Sequence of chain 1.C:
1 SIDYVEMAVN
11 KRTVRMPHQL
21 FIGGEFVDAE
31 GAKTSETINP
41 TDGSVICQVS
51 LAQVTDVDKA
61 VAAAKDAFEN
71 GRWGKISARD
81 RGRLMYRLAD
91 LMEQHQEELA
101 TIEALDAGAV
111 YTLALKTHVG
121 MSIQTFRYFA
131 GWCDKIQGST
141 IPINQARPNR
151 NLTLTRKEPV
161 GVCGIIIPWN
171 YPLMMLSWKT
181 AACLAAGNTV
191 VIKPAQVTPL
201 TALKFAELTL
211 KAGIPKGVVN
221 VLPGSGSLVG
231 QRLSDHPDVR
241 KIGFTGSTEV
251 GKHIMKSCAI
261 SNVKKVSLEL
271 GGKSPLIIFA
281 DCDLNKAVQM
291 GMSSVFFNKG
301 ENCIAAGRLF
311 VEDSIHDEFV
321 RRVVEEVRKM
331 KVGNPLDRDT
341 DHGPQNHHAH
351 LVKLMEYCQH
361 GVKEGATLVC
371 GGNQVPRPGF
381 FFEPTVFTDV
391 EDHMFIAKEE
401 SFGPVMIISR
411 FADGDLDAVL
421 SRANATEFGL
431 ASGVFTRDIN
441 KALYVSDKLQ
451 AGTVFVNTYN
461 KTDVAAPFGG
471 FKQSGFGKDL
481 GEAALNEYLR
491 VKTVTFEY

A small-molecule ligand and the protein it binds are described below.
Small molecule (SMILES): Cc1cc2c(C(C)C)c(O)c(O)c(C=O)c2c(O)c1-c1c(C)cc2c(C(C)C)c(O)c(O)c(C=O)c2c1O

Binding-site contacts:
Ligand atom O5 contacts residue LYS75 of chain 1.B at 3.5 Å.
Ligand atom C24 contacts residue TYR498 of chain 1.C at 3.0 Å (hydrophobic).
Ligand atom C22 contacts residue ASP447 of chain 1.A at 3.5 Å.
Ligand atom O8 contacts residue ARG156 of chain 1.B at 2.9 Å.
Ligand atom O6 contacts residue LYS492 of chain 1.B at 3.4 Å.
Ligand atom C36 contacts residue TYR498 of chain 1.C at 3.4 Å (hydrophobic).
Ligand atom C14 contacts residue ASP447 of chain 1.A at 3.3 Å.
Ligand atom O8 contacts residue LYS492 of chain 1.B at 3.5 Å.
Ligand atom C31 contacts residue ARG156 of chain 1.B at 3.1 Å.
Ligand atom C24 contacts residue ASP447 of chain 1.A at 3.4 Å.
Ligand atom C23 contacts residue ARG150 of chain 1.C at 3.6 Å.
Ligand atom C32 contacts residue ARG150 of chain 1.C at 3.2 Å.
Ligand atom O3 contacts residue LYS75 of chain 1.B at 3.4 Å.
Ligand atom O5 contacts residue GLY74 of chain 1.B at 2.3 Å (h-bond).
Ligand atom C36 contacts residue LEU443 of chain 1.A at 3.4 Å (hydrophobic).
Ligand atom C18 contacts residue ASP447 of chain 1.A at 3.6 Å.
Ligand atom C11 contacts residue ARG150 of chain 1.C at 3.3 Å.
Ligand atom O2 contacts residue ARG156 of chain 1.B at 3.6 Å.
Ligand atom C34 contacts residue ARG81 of chain 1.B at 3.2 Å.
Ligand atom C9 contacts residue ARG150 of chain 1.C at 3.5 Å.
Ligand atom C38 contacts residue LYS492 of chain 1.B at 3.3 Å.
Ligand atom O8 contacts residue GLU158 of chain 1.B at 2.9 Å (salt-bridge).
Ligand atom C25 contacts residue ARG150 of chain 1.C at 3.7 Å.
Ligand atom C13 contacts residue ARG150 of chain 1.C at 3.1 Å.
Ligand atom C38 contacts residue GLU158 of chain 1.B at 3.0 Å.
Ligand atom C20 contacts residue TYR498 of chain 1.C at 3.1 Å (hydrophobic).
Ligand atom C17 contacts residue ARG150 of chain 1.C at 3.7 Å.
Ligand atom C33 contacts residue ILE76 of chain 1.B at 2.9 Å (hydrophobic).
Ligand atom C31 contacts residue GLN145 of chain 1.C at 3.5 Å.
Ligand atom C10 contacts residue ASP447 of chain 1.A at 3.6 Å.
Ligand atom C21 contacts residue ARG150 of chain 1.C at 3.2 Å.
Ligand atom C27 contacts residue GLY74 of chain 1.B at 3.5 Å.
Ligand atom C32 contacts residue TYR498 of chain 1.C at 3.6 Å (hydrophobic).
Ligand atom O6 contacts residue VAL494 of chain 1.B at 3.2 Å.
Ligand atom C35 contacts residue LEU152 of chain 1.C at 3.6 Å (hydrophobic).
Ligand atom C29 contacts residue GLY74 of chain 1.B at 3.3 Å.
Ligand atom O1 contacts residue ASP447 of chain 1.A at 3.5 Å (salt-bridge).
Ligand atom O3 contacts residue GLY74 of chain 1.B at 2.8 Å (h-bond).
Ligand atom C12 contacts residue ASP447 of chain 1.A at 3.3 Å.
Ligand atom O7 contacts residue LYS448 of chain 1.A at 3.7 Å.

Sequence of chain 1.B:
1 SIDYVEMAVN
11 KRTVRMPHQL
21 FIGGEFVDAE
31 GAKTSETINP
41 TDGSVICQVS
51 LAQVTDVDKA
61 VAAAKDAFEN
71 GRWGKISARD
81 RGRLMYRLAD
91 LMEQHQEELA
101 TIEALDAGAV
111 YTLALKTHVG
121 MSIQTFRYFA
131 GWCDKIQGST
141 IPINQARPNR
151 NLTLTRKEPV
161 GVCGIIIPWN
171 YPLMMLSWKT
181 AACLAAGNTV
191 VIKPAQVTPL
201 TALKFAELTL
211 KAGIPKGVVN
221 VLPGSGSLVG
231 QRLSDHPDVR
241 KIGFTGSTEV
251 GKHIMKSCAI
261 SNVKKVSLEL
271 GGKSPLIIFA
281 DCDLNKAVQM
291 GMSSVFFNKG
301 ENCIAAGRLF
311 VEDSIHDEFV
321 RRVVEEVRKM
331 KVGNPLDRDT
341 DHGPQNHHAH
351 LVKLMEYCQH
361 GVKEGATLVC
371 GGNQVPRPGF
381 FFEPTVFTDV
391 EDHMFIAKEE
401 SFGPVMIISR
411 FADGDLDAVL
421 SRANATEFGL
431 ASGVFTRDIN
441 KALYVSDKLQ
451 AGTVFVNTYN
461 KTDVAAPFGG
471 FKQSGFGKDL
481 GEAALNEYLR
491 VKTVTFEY

Sequence of chain 1.A:
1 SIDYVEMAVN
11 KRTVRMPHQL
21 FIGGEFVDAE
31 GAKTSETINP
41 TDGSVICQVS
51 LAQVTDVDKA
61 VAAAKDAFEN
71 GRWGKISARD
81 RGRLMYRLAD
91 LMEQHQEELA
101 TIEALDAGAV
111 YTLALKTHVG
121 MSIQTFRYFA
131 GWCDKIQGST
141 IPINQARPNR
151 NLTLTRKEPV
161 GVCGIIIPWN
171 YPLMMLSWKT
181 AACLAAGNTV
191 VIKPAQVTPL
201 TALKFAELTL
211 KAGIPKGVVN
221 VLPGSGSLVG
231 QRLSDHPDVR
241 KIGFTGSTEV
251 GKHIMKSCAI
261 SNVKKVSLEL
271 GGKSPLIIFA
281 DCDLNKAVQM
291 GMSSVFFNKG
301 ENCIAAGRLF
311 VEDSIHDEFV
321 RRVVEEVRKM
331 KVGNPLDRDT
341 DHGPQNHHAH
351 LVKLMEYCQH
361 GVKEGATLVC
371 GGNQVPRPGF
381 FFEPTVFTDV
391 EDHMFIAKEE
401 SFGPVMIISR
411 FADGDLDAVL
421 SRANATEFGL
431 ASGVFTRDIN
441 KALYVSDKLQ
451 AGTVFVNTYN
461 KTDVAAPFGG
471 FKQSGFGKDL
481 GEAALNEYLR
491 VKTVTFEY